The protein below binds the small molecule below.
Small molecule (SMILES): Cc1ccccc1Oc1ccc(Cn2cc(-c3ccccc3)nn2)cc1O

Sequence of chain 1.A:
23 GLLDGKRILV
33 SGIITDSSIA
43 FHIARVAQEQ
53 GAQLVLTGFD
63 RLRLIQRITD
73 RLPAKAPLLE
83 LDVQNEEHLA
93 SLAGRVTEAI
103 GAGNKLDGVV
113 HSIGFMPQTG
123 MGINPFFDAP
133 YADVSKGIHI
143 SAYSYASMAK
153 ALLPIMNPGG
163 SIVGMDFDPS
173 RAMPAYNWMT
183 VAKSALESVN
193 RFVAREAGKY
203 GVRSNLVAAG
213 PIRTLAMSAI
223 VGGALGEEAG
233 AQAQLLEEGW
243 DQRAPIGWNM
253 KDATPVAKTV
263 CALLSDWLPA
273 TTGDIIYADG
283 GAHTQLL

Binding-site contacts:
Ligand atom O2 contacts residue NAD1 of chain 1.E at 2.1 Å (h-bond).
Ligand atom C8 contacts residue NAD1 of chain 1.E at 3.5 Å.
Ligand atom C1 contacts residue GLY116 of chain 1.A at 3.1 Å.
Ligand atom O2 contacts residue LYS185 of chain 1.A at 3.8 Å.
Ligand atom C13 contacts residue PHE169 of chain 1.A at 3.9 Å (hydrophobic).
Ligand atom C2 contacts residue GLY116 of chain 1.A at 3.6 Å.
Ligand atom C21 contacts residue NAD1 of chain 1.E at 3.4 Å.
Ligand atom C22 contacts residue TYR178 of chain 1.A at 3.3 Å (hydrophobic).
Ligand atom C5 contacts residue MET123 of chain 1.A at 3.5 Å (hydrophobic).
Ligand atom C3 contacts residue MET118 of chain 1.A at 3.8 Å (hydrophobic).
Ligand atom C3 contacts residue PHE117 of chain 1.A at 3.4 Å (hydrophobic).
Ligand atom C13 contacts residue TYR178 of chain 1.A at 3.9 Å (hydrophobic).
Ligand atom C4 contacts residue PHE117 of chain 1.A at 3.9 Å (hydrophobic).
Ligand atom C7 contacts residue NAD1 of chain 1.E at 4.0 Å.
Ligand atom C9 contacts residue NAD1 of chain 1.E at 3.2 Å.
Ligand atom C17 contacts residue MET175 of chain 1.A at 4.0 Å (hydrophobic).
Ligand atom N3 contacts residue PRO213 of chain 1.A at 3.7 Å.
Ligand atom O1 contacts residue NAD1 of chain 1.E at 3.3 Å (h-bond).
Ligand atom C17 contacts residue PRO176 of chain 1.A at 3.7 Å (hydrophobic).
Ligand atom C1 contacts residue NAD1 of chain 1.E at 3.7 Å.
Ligand atom C18 contacts residue PRO176 of chain 1.A at 3.0 Å (hydrophobic).
Ligand atom C21 contacts residue PHE169 of chain 1.A at 3.9 Å (hydrophobic).
Ligand atom C12 contacts residue PHE169 of chain 1.A at 4.0 Å (hydrophobic).
Ligand atom C19 contacts residue PRO176 of chain 1.A at 3.8 Å (hydrophobic).
Ligand atom C10 contacts residue MET219 of chain 1.A at 3.7 Å (hydrophobic).
Ligand atom C22 contacts residue NAD1 of chain 1.E at 3.2 Å.
Ligand atom C3 contacts residue GLY116 of chain 1.A at 3.4 Å.
Ligand atom N2 contacts residue MET219 of chain 1.A at 3.6 Å.
Ligand atom C11 contacts residue NAD1 of chain 1.E at 3.4 Å.
Ligand atom C18 contacts residue ALA177 of chain 1.A at 3.7 Å (hydrophobic).
Ligand atom N3 contacts residue MET219 of chain 1.A at 3.4 Å.
Ligand atom C10 contacts residue NAD1 of chain 1.E at 3.2 Å.
Ligand atom C19 contacts residue ALA177 of chain 1.A at 3.4 Å (hydrophobic).
Ligand atom C4 contacts residue MET118 of chain 1.A at 3.3 Å (hydrophobic).
Ligand atom C12 contacts residue NAD1 of chain 1.E at 3.5 Å.
Ligand atom C6 contacts residue MET181 of chain 1.A at 4.1 Å (hydrophobic).
Ligand atom C9 contacts residue MET219 of chain 1.A at 4.1 Å (hydrophobic).
Ligand atom C5 contacts residue MET181 of chain 1.A at 4.0 Å (hydrophobic).
Ligand atom O2 contacts residue TYR178 of chain 1.A at 2.7 Å (h-bond).
Ligand atom C21 contacts residue TYR178 of chain 1.A at 3.4 Å (hydrophobic).